Sequence of chain 1.F:
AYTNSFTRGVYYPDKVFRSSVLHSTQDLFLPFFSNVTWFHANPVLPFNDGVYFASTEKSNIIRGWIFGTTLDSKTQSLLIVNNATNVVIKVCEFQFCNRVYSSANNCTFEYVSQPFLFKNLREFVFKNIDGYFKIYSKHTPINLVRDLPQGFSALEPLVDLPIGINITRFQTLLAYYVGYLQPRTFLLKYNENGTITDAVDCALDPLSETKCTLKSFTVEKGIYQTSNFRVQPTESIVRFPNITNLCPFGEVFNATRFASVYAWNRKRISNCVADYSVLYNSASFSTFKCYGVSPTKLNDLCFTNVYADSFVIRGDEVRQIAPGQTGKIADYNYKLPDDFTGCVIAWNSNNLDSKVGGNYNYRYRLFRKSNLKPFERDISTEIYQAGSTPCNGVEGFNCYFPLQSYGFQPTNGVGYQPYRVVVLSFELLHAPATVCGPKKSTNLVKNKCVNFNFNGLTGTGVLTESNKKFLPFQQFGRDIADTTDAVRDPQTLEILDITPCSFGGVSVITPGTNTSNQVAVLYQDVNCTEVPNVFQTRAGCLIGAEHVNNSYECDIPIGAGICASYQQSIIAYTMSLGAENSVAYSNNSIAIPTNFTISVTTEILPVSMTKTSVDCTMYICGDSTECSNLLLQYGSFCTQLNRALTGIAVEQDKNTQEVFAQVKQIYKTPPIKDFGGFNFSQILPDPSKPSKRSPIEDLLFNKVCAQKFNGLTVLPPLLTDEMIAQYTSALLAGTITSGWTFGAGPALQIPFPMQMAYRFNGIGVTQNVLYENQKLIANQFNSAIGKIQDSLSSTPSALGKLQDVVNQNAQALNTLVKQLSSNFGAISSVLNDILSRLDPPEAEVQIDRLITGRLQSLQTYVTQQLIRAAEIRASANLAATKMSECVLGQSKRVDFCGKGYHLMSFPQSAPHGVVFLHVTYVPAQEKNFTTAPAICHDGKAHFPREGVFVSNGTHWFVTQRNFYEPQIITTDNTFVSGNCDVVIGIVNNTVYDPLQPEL

A protein and the small-molecule ligand that binds it are described below.
Small molecule (SMILES): CC(=O)N[C@@H]1[C@@H](O)[C@H](O)[C@@H](CO)O[C@H]1O

Sequence of chain 1.A:
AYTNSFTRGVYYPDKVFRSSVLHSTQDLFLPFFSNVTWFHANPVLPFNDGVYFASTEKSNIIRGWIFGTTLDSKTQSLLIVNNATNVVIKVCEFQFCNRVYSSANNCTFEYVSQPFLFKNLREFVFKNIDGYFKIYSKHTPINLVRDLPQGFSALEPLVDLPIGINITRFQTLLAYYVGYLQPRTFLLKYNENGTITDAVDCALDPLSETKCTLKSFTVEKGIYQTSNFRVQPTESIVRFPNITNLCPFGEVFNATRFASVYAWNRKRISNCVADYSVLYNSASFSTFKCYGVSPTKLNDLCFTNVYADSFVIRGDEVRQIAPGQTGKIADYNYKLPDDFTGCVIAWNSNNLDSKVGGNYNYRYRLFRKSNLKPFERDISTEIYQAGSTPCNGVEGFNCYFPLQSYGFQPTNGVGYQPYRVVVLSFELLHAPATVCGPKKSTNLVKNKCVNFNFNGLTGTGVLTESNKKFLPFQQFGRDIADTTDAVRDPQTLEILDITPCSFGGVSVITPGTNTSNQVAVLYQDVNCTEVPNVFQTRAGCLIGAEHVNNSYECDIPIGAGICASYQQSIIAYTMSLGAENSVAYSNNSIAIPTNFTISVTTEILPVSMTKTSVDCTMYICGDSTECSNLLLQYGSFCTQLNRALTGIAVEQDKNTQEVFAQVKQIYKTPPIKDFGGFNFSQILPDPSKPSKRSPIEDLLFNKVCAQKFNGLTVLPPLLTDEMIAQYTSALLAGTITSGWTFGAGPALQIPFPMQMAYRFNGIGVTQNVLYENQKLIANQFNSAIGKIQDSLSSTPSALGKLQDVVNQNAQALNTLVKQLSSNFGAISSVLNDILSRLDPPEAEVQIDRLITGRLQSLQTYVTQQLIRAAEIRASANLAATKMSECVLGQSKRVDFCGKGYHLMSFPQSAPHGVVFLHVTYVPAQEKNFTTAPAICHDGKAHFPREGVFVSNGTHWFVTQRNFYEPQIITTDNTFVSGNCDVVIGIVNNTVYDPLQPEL

Binding-site contacts:
Ligand atom O7 contacts residue ILE1130 of chain 1.A at 4.3 Å.
Ligand atom O5 contacts residue ASN709 of chain 1.A at 2.4 Å (h-bond).
Ligand atom O7 contacts residue ASN709 of chain 1.A at 3.4 Å (h-bond).
Ligand atom C8 contacts residue GLY1131 of chain 1.A at 3.6 Å.
Ligand atom C2 contacts residue ASN709 of chain 1.A at 2.5 Å.
Ligand atom O5 contacts residue ASP796 of chain 1.F at 4.4 Å.
Ligand atom C8 contacts residue ASN709 of chain 1.A at 4.4 Å.
Ligand atom C1 contacts residue ASN709 of chain 1.A at 1.5 Å.
Ligand atom C5 contacts residue ASN709 of chain 1.A at 3.7 Å.
Ligand atom C8 contacts residue ILE1130 of chain 1.A at 3.8 Å (hydrophobic).
Ligand atom N2 contacts residue ASN709 of chain 1.A at 2.9 Å (h-bond).
Ligand atom C7 contacts residue ASN709 of chain 1.A at 3.3 Å.
Ligand atom C3 contacts residue ASN709 of chain 1.A at 3.8 Å.
Ligand atom C4 contacts residue ASN709 of chain 1.A at 4.3 Å.